Binding-site contacts:
Ligand atom O6 contacts residue THR349 of chain 1.A at 3.1 Å (h-bond).
Ligand atom O1P contacts residue PRO433 of chain 1.A at 3.6 Å.
Ligand atom P1 contacts residue ARG405 of chain 1.A at 3.7 Å.
Ligand atom C3 contacts residue GLY434 of chain 1.A at 3.5 Å.
Ligand atom C3 contacts residue ARG432 of chain 1.A at 3.3 Å.
Ligand atom O3P contacts residue ARG405 of chain 1.A at 2.8 Å (salt-bridge).
Ligand atom O6 contacts residue THR348 of chain 1.A at 3.6 Å.
Ligand atom O3 contacts residue ARG432 of chain 1.A at 2.8 Å (salt-bridge).
Ligand atom C6 contacts residue LEU347 of chain 1.A at 3.6 Å (hydrophobic).
Ligand atom C1 contacts residue ARG405 of chain 1.A at 3.9 Å.
Ligand atom O3 contacts residue GLY430 of chain 1.A at 3.2 Å.
Ligand atom O4P contacts residue SER353 of chain 1.A at 3.6 Å.
Ligand atom O5 contacts residue LEU347 of chain 1.A at 3.8 Å.
Ligand atom O3P contacts residue TRP398 of chain 1.A at 2.7 Å (h-bond).
Ligand atom O1 contacts residue GLY434 of chain 1.A at 3.7 Å.
Ligand atom O5P contacts residue THR349 of chain 1.A at 3.3 Å (h-bond).
Ligand atom O2 contacts residue GLY430 of chain 1.A at 3.6 Å.
Ligand atom O4P contacts residue SER435 of chain 1.A at 3.7 Å.
Ligand atom P2 contacts residue THR348 of chain 1.A at 3.5 Å.
Ligand atom O5P contacts residue SER435 of chain 1.A at 3.4 Å.
Ligand atom O6P contacts residue THR348 of chain 1.A at 2.6 Å (h-bond).
Ligand atom P2 contacts residue THR349 of chain 1.A at 3.7 Å.
Ligand atom C6 contacts residue SER353 of chain 1.A at 3.8 Å.
Ligand atom O4P contacts residue GLY436 of chain 1.A at 2.9 Å (h-bond).
Ligand atom O6 contacts residue SER435 of chain 1.A at 3.8 Å.
Ligand atom O2P contacts residue ARG405 of chain 1.A at 2.7 Å (salt-bridge).
Ligand atom O4 contacts residue GLY436 of chain 1.A at 3.7 Å.
Ligand atom O3 contacts residue TRP398 of chain 1.A at 3.7 Å.
Ligand atom O4 contacts residue GLY434 of chain 1.A at 2.6 Å (h-bond).
Ligand atom O5P contacts residue THR350 of chain 1.A at 2.7 Å (h-bond).
Ligand atom O4 contacts residue THR438 of chain 1.A at 3.5 Å (h-bond).
Ligand atom P2 contacts residue SER353 of chain 1.A at 3.6 Å.
Ligand atom O1P contacts residue GLY434 of chain 1.A at 2.9 Å (h-bond).
Ligand atom C6 contacts residue THR438 of chain 1.A at 3.4 Å.
Ligand atom C5 contacts residue GLY434 of chain 1.A at 3.5 Å.
Ligand atom C4 contacts residue GLY434 of chain 1.A at 3.4 Å.
Ligand atom O2 contacts residue LEU347 of chain 1.A at 3.4 Å.
Ligand atom O6P contacts residue SER353 of chain 1.A at 2.7 Å (h-bond).
Ligand atom O5P contacts residue THR348 of chain 1.A at 3.6 Å.
Ligand atom O4 contacts residue TYR437 of chain 1.A at 2.9 Å (h-bond).

Sequence of chain 1.A:
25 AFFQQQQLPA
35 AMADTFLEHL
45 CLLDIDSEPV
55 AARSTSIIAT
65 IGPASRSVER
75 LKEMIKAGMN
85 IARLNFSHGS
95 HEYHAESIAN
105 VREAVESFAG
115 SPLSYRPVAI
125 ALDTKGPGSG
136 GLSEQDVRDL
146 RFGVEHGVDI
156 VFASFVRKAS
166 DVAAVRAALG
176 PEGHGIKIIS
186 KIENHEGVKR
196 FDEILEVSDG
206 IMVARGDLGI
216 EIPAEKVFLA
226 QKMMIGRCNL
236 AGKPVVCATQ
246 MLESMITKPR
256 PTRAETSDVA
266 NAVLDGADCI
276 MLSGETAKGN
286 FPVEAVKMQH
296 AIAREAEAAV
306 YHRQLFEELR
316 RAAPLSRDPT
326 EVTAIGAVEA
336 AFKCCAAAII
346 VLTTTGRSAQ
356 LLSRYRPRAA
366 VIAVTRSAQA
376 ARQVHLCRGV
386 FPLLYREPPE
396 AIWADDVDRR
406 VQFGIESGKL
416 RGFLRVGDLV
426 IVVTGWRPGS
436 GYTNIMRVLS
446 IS

A protein and the small-molecule ligand that binds it are described below.
Small molecule (SMILES): O=P(O)(O)OC[C@H]1O[C@](O)(COP(=O)(O)O)[C@@H](O)[C@@H]1O